Sequence of chain 3.A:
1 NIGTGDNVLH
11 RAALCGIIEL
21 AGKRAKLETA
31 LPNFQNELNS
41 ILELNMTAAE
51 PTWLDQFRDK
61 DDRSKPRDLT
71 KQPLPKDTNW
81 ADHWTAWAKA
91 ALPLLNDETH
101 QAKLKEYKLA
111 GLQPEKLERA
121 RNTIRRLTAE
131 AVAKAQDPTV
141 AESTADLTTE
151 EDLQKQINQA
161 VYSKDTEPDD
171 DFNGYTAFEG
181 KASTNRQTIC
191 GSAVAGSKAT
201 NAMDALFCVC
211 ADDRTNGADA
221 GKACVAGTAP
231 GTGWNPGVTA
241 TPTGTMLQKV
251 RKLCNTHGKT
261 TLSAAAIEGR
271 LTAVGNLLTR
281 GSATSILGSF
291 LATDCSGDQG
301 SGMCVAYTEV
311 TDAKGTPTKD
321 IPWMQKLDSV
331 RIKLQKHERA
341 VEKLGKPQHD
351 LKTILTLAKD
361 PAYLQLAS

Binding-site contacts:
Ligand atom C1 contacts residue GLY300 of chain 3.A at 4.3 Å.
Ligand atom O5 contacts residue GLY300 of chain 3.A at 3.6 Å (h-bond).
Ligand atom C2 contacts residue SER296 of chain 3.A at 4.0 Å.
Ligand atom O2 contacts residue SER296 of chain 3.A at 3.2 Å (h-bond).
Ligand atom O2 contacts residue SER301 of chain 3.A at 3.1 Å (h-bond).
Ligand atom C1 contacts residue ASP298 of chain 3.A at 4.5 Å.
Ligand atom C6 contacts residue GLY300 of chain 3.A at 3.4 Å.
Ligand atom O5 contacts residue THR293 of chain 3.A at 4.1 Å.
Ligand atom O2 contacts residue ASP294 of chain 3.A at 2.8 Å (salt-bridge).
Ligand atom C1 contacts residue ASP294 of chain 3.A at 3.4 Å.
Ligand atom C1 contacts residue ALA292 of chain 3.A at 3.8 Å (hydrophobic).
Ligand atom C5 contacts residue ASP298 of chain 3.A at 3.9 Å.
Ligand atom C2 contacts residue SER301 of chain 3.A at 2.7 Å.
Ligand atom O6 contacts residue ALA292 of chain 3.A at 4.3 Å.
Ligand atom C5 contacts residue GLY300 of chain 3.A at 3.8 Å.
Ligand atom C4 contacts residue SER301 of chain 3.A at 3.6 Å.
Ligand atom C5 contacts residue SER301 of chain 3.A at 2.8 Å.
Ligand atom O4 contacts residue ASP298 of chain 3.A at 4.1 Å.
Ligand atom C3 contacts residue SER301 of chain 3.A at 3.2 Å.
Ligand atom C4 contacts residue ASP298 of chain 3.A at 4.4 Å.
Ligand atom C6 contacts residue SER301 of chain 3.A at 4.0 Å.
Ligand atom C3 contacts residue ASP298 of chain 3.A at 4.5 Å.
Ligand atom C2 contacts residue ASP294 of chain 3.A at 3.6 Å.
Ligand atom O6 contacts residue GLY300 of chain 3.A at 4.2 Å.
Ligand atom C1 contacts residue SER296 of chain 3.A at 3.8 Å.
Ligand atom O5 contacts residue SER301 of chain 3.A at 2.3 Å (h-bond).
Ligand atom C1 contacts residue SER301 of chain 3.A at 1.5 Å.
Ligand atom C1 contacts residue THR293 of chain 3.A at 4.4 Å.
Ligand atom O5 contacts residue ALA292 of chain 3.A at 3.7 Å.

This protein binds this small molecule.
Small molecule (SMILES): OC[C@H]1O[C@H](O)[C@H](O)[C@@H](O)[C@@H]1O